Sequence of chain 1.A:
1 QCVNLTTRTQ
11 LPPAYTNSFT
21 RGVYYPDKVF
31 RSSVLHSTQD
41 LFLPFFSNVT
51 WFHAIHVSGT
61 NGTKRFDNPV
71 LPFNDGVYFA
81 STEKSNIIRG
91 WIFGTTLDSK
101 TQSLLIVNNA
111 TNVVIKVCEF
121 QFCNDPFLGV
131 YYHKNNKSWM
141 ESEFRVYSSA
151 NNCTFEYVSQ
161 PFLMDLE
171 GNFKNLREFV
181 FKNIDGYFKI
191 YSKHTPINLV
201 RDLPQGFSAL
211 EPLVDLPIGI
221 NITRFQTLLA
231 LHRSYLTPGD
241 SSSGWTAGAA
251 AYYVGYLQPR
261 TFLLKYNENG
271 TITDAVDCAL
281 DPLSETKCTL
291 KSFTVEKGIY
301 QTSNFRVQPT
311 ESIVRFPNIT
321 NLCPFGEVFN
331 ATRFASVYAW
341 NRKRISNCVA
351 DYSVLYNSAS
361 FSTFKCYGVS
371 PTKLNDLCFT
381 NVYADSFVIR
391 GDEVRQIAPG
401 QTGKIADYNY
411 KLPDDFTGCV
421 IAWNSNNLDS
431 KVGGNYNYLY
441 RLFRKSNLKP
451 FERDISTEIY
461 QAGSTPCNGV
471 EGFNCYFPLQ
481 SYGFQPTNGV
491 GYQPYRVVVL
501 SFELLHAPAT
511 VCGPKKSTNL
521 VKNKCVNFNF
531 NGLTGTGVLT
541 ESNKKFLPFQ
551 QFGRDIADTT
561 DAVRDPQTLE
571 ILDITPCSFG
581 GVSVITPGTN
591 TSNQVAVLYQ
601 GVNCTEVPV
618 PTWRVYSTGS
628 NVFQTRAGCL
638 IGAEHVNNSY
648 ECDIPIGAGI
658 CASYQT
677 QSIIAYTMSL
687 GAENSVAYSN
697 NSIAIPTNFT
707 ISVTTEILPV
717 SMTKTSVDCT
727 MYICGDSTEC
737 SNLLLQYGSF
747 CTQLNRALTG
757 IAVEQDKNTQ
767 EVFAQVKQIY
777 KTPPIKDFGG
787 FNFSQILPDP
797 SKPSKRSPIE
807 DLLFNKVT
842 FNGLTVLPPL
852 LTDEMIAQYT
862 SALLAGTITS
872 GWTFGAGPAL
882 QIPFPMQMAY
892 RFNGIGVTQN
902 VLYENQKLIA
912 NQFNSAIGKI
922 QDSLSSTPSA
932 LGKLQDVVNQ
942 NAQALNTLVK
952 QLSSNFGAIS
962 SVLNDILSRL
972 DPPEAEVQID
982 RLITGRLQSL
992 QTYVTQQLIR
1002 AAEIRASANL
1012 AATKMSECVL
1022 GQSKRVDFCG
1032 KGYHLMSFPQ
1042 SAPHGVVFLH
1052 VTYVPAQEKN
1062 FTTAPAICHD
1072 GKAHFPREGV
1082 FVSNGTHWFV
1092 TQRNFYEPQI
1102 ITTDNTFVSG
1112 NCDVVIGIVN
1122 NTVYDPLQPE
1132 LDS

Sequence of chain 1.D:
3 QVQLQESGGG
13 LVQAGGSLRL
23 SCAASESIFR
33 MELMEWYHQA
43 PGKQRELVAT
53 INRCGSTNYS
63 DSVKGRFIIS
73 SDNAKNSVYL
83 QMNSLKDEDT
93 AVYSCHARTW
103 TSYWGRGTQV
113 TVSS

A small-molecule ligand and the protein it binds are described below.
Small molecule (SMILES): CC(=O)N[C@@H]1[C@@H](O)[C@H](O)[C@@H](CO)O[C@H]1O

Binding-site contacts:
Ligand atom O6 contacts residue ALA76 of chain 1.D at 2.8 Å (h-bond).
Ligand atom O6 contacts residue ASN75 of chain 1.D at 3.1 Å (h-bond).
Ligand atom O6 contacts residue ASN78 of chain 1.D at 4.3 Å.
Ligand atom C6 contacts residue LYS77 of chain 1.D at 3.8 Å.
Ligand atom C4 contacts residue ASN48 of chain 1.A at 4.2 Å.
Ligand atom O7 contacts residue TYR15 of chain 1.A at 3.6 Å.
Ligand atom O7 contacts residue ASN48 of chain 1.A at 4.0 Å.
Ligand atom C1 contacts residue TYR15 of chain 1.A at 4.5 Å (hydrophobic).
Ligand atom C5 contacts residue ASN78 of chain 1.D at 4.2 Å.
Ligand atom C4 contacts residue ALA76 of chain 1.D at 4.4 Å (hydrophobic).
Ligand atom C6 contacts residue ALA76 of chain 1.D at 3.4 Å (hydrophobic).
Ligand atom O6 contacts residue LYS77 of chain 1.D at 3.8 Å.
Ligand atom C2 contacts residue TYR15 of chain 1.A at 3.8 Å (hydrophobic).
Ligand atom O3 contacts residue TYR15 of chain 1.A at 3.9 Å.
Ligand atom O5 contacts residue TYR15 of chain 1.A at 4.5 Å.
Ligand atom C3 contacts residue TYR15 of chain 1.A at 4.4 Å (hydrophobic).
Ligand atom N2 contacts residue ASN48 of chain 1.A at 3.0 Å.
Ligand atom C6 contacts residue ASN75 of chain 1.D at 4.2 Å.
Ligand atom C6 contacts residue ASN78 of chain 1.D at 3.4 Å.
Ligand atom C5 contacts residue ALA76 of chain 1.D at 4.5 Å (hydrophobic).
Ligand atom C1 contacts residue ASN48 of chain 1.A at 1.5 Å.
Ligand atom O5 contacts residue ASN48 of chain 1.A at 2.2 Å (h-bond).
Ligand atom O4 contacts residue ALA76 of chain 1.D at 4.0 Å.
Ligand atom C5 contacts residue ASN48 of chain 1.A at 3.6 Å.
Ligand atom C2 contacts residue ASN48 of chain 1.A at 2.6 Å.
Ligand atom C7 contacts residue ASN48 of chain 1.A at 3.5 Å.
Ligand atom C8 contacts residue ASN48 of chain 1.A at 4.1 Å.
Ligand atom C3 contacts residue ASN48 of chain 1.A at 3.9 Å.
Ligand atom O6 contacts residue TYR15 of chain 1.A at 4.3 Å.
Ligand atom O4 contacts residue LYS77 of chain 1.D at 4.2 Å.